Sequence of chain 1.A:
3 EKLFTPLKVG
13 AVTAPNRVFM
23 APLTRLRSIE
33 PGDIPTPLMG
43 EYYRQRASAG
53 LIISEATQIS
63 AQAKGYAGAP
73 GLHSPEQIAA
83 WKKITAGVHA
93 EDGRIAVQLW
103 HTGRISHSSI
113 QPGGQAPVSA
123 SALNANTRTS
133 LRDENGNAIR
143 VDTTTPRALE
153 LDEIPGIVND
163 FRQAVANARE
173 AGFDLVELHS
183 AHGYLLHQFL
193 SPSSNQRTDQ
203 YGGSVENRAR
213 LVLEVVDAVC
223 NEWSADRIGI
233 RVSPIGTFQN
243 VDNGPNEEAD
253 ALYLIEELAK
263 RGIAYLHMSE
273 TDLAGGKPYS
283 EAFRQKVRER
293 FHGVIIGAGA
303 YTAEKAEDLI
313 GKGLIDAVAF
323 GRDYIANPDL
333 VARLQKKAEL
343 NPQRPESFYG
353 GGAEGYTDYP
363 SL

The small molecule below binds the protein below.
Small molecule (SMILES): O=C1C=CCCC1

Binding-site contacts:
Ligand atom C5 contacts residue GLN241 of chain 1.A at 4.2 Å.
Ligand atom C3 contacts residue TYR186 of chain 1.A at 3.5 Å (hydrophobic).
Ligand atom C6 contacts residue TYR186 of chain 1.A at 4.0 Å (hydrophobic).
Ligand atom O1 contacts residue HIS181 of chain 1.A at 2.9 Å (h-bond).
Ligand atom C4 contacts residue TYR351 of chain 1.A at 3.8 Å (hydrophobic).
Ligand atom C5 contacts residue TYR186 of chain 1.A at 3.8 Å (hydrophobic).
Ligand atom C3 contacts residue FMN1 of chain 1.B at 3.7 Å.
Ligand atom C1 contacts residue TYR186 of chain 1.A at 3.4 Å (hydrophobic).
Ligand atom O1 contacts residue HIS184 of chain 1.A at 2.8 Å (h-bond).
Ligand atom C3 contacts residue TYR68 of chain 1.A at 4.3 Å (hydrophobic).
Ligand atom O1 contacts residue TYR186 of chain 1.A at 3.1 Å.
Ligand atom C2 contacts residue HIS181 of chain 1.A at 4.4 Å.
Ligand atom C1 contacts residue GLN241 of chain 1.A at 4.4 Å.
Ligand atom C4 contacts residue TYR68 of chain 1.A at 4.5 Å (hydrophobic).
Ligand atom C5 contacts residue FMN1 of chain 1.B at 4.4 Å.
Ligand atom C2 contacts residue TRP102 of chain 1.A at 3.5 Å (hydrophobic).
Ligand atom C4 contacts residue FMN1 of chain 1.B at 3.7 Å.
Ligand atom O1 contacts residue FMN1 of chain 1.B at 3.3 Å.
Ligand atom C5 contacts residue TYR351 of chain 1.A at 4.3 Å (hydrophobic).
Ligand atom C1 contacts residue FMN1 of chain 1.B at 3.5 Å.
Ligand atom C3 contacts residue THR26 of chain 1.A at 3.2 Å.
Ligand atom C4 contacts residue THR26 of chain 1.A at 4.2 Å.
Ligand atom C2 contacts residue THR26 of chain 1.A at 3.7 Å.
Ligand atom C4 contacts residue TYR186 of chain 1.A at 4.0 Å (hydrophobic).
Ligand atom C2 contacts residue FMN1 of chain 1.B at 3.6 Å.
Ligand atom C6 contacts residue HIS184 of chain 1.A at 3.7 Å.
Ligand atom C6 contacts residue GLN241 of chain 1.A at 4.3 Å.
Ligand atom C1 contacts residue HIS184 of chain 1.A at 3.7 Å.
Ligand atom C3 contacts residue TRP102 of chain 1.A at 4.0 Å (hydrophobic).
Ligand atom C1 contacts residue HIS181 of chain 1.A at 4.0 Å.
Ligand atom C6 contacts residue FMN1 of chain 1.B at 3.6 Å.
Ligand atom C2 contacts residue TYR186 of chain 1.A at 3.2 Å (hydrophobic).